Sequence of chain 1.B:
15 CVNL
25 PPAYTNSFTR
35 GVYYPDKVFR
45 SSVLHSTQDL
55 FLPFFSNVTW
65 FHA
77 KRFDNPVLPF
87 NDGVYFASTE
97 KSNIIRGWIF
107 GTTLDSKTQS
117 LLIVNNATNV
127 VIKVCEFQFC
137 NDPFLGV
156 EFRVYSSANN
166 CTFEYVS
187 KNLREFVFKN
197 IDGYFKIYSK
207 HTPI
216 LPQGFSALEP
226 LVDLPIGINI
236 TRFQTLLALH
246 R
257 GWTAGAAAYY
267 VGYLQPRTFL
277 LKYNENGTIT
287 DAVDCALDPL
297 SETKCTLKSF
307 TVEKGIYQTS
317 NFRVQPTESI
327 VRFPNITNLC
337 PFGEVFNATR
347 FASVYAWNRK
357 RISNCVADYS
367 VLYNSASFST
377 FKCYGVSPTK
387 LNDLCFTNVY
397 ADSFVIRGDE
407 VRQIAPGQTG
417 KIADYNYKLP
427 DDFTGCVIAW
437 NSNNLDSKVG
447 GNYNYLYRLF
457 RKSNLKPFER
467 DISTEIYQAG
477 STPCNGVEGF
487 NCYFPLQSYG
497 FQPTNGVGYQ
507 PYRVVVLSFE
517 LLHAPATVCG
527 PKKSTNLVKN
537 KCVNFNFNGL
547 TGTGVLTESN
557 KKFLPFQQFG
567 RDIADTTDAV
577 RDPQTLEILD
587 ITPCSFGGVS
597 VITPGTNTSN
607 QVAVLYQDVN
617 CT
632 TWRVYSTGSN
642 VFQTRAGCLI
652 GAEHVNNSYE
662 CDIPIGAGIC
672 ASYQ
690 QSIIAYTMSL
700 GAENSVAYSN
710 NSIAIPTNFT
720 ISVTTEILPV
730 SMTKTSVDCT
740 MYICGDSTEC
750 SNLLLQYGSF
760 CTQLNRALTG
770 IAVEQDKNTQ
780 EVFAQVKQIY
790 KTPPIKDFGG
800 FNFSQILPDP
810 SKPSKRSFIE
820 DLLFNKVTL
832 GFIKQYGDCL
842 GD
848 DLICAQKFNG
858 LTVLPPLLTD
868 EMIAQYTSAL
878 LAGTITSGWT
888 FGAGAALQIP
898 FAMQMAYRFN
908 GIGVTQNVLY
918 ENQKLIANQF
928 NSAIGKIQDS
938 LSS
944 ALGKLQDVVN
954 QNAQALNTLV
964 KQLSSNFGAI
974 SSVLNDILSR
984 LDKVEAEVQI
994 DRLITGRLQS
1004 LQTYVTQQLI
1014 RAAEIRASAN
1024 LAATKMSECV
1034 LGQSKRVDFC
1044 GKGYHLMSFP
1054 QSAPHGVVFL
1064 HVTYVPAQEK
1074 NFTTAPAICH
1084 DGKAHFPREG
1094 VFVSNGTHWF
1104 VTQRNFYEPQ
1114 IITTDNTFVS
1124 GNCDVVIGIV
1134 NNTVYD

Binding-site contacts:
Ligand atom C5 contacts residue ASN282 of chain 1.B at 3.6 Å.
Ligand atom O7 contacts residue ASN282 of chain 1.B at 4.2 Å.
Ligand atom C8 contacts residue ASN280 of chain 1.B at 4.2 Å.
Ligand atom C2 contacts residue GLU281 of chain 1.B at 4.3 Å.
Ligand atom C8 contacts residue GLU281 of chain 1.B at 3.0 Å.
Ligand atom C3 contacts residue ASN282 of chain 1.B at 3.8 Å.
Ligand atom C4 contacts residue ASN282 of chain 1.B at 4.3 Å.
Ligand atom N2 contacts residue GLU281 of chain 1.B at 3.2 Å (salt-bridge).
Ligand atom N2 contacts residue ASN282 of chain 1.B at 2.9 Å (h-bond).
Ligand atom C7 contacts residue ASN282 of chain 1.B at 3.8 Å.
Ligand atom O5 contacts residue ASN282 of chain 1.B at 2.4 Å (h-bond).
Ligand atom C1 contacts residue ASN282 of chain 1.B at 1.4 Å.
Ligand atom C7 contacts residue ASN280 of chain 1.B at 4.5 Å.
Ligand atom C2 contacts residue ASN282 of chain 1.B at 2.5 Å.
Ligand atom C7 contacts residue GLU281 of chain 1.B at 3.6 Å.
Ligand atom C3 contacts residue GLU281 of chain 1.B at 4.3 Å.

This protein binds this small molecule.
Small molecule (SMILES): CC(=O)N[C@@H]1[C@@H](O)[C@H](O)[C@@H](CO)O[C@H]1O